The protein below binds the small molecule below.
Small molecule (SMILES): O=C(O)[C@H](O)[C@@H](O)[C@@H](O)[C@H](O)CO

Binding-site contacts:
Ligand atom O3 contacts residue HIS179 of chain 3.A at 3.4 Å.
Ligand atom O4 contacts residue THR153 of chain 3.A at 3.1 Å (h-bond).
Ligand atom O1 contacts residue ARG234 of chain 3.A at 3.0 Å (salt-bridge).
Ligand atom O2 contacts residue THR177 of chain 3.A at 4.1 Å.
Ligand atom O5 contacts residue ALA232 of chain 3.A at 4.0 Å.
Ligand atom O1 contacts residue HIS179 of chain 3.A at 3.9 Å.
Ligand atom C5 contacts residue SER210 of chain 3.A at 3.3 Å.
Ligand atom C2 contacts residue THR153 of chain 3.A at 3.8 Å.
Ligand atom O6 contacts residue THR211 of chain 3.A at 3.5 Å (h-bond).
Ligand atom O4 contacts residue CSD152 of chain 3.A at 3.1 Å (h-bond).
Ligand atom O7 contacts residue THR211 of chain 3.A at 3.2 Å (h-bond).
Ligand atom O1 contacts residue SO41 of chain 3.D at 3.0 Å (h-bond).
Ligand atom C6 contacts residue THR211 of chain 3.A at 3.2 Å.
Ligand atom C3 contacts residue HIS179 of chain 3.A at 4.1 Å.
Ligand atom O5 contacts residue SER210 of chain 3.A at 3.1 Å (h-bond).
Ligand atom C4 contacts residue THR153 of chain 3.A at 4.0 Å.
Ligand atom O5 contacts residue ARG234 of chain 3.A at 3.9 Å.
Ligand atom C3 contacts residue ARG234 of chain 3.A at 3.1 Å.
Ligand atom C5 contacts residue THR211 of chain 3.A at 3.9 Å.
Ligand atom C4 contacts residue SER151 of chain 3.A at 3.9 Å.
Ligand atom C4 contacts residue THR211 of chain 3.A at 3.8 Å.
Ligand atom C1 contacts residue HIS179 of chain 3.A at 3.8 Å.
Ligand atom O2 contacts residue THR153 of chain 3.A at 2.9 Å (h-bond).
Ligand atom C2 contacts residue THR211 of chain 3.A at 3.3 Å.
Ligand atom C5 contacts residue ALA232 of chain 3.A at 3.6 Å (hydrophobic).
Ligand atom O7 contacts residue SER151 of chain 3.A at 2.6 Å (h-bond).
Ligand atom O3 contacts residue ARG234 of chain 3.A at 3.3 Å (salt-bridge).
Ligand atom C1 contacts residue ARG234 of chain 3.A at 3.6 Å.
Ligand atom O3 contacts residue THR177 of chain 3.A at 3.9 Å.
Ligand atom O6 contacts residue GLY212 of chain 3.A at 4.1 Å.
Ligand atom C6 contacts residue SER151 of chain 3.A at 3.5 Å.
Ligand atom O2 contacts residue THR211 of chain 3.A at 2.6 Å (h-bond).
Ligand atom C5 contacts residue ARG234 of chain 3.A at 4.0 Å.
Ligand atom O5 contacts residue SER209 of chain 3.A at 2.8 Å (h-bond).
Ligand atom C1 contacts residue THR153 of chain 3.A at 3.9 Å.
Ligand atom C5 contacts residue SER209 of chain 3.A at 4.0 Å.
Ligand atom O7 contacts residue ALA213 of chain 3.A at 3.2 Å.
Ligand atom O3 contacts residue ALA232 of chain 3.A at 3.2 Å.
Ligand atom O4 contacts residue SER151 of chain 3.A at 3.1 Å (h-bond).
Ligand atom C3 contacts residue ALA232 of chain 3.A at 4.0 Å (hydrophobic).

Sequence of chain 3.A:
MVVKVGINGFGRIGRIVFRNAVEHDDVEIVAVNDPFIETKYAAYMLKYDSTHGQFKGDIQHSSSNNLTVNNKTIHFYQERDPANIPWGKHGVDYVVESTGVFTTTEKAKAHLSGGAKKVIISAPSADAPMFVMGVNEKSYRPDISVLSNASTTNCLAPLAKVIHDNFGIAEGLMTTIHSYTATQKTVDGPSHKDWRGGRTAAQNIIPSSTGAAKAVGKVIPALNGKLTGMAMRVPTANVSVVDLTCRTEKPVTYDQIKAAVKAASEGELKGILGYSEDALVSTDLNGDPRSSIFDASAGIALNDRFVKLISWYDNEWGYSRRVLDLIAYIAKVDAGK